This protein binds this small molecule.
Small molecule (SMILES): CC(=O)N[C@@H]1[C@@H](O)[C@H](O)[C@@H](CO)O[C@H]1O

Sequence of chain 1.C:
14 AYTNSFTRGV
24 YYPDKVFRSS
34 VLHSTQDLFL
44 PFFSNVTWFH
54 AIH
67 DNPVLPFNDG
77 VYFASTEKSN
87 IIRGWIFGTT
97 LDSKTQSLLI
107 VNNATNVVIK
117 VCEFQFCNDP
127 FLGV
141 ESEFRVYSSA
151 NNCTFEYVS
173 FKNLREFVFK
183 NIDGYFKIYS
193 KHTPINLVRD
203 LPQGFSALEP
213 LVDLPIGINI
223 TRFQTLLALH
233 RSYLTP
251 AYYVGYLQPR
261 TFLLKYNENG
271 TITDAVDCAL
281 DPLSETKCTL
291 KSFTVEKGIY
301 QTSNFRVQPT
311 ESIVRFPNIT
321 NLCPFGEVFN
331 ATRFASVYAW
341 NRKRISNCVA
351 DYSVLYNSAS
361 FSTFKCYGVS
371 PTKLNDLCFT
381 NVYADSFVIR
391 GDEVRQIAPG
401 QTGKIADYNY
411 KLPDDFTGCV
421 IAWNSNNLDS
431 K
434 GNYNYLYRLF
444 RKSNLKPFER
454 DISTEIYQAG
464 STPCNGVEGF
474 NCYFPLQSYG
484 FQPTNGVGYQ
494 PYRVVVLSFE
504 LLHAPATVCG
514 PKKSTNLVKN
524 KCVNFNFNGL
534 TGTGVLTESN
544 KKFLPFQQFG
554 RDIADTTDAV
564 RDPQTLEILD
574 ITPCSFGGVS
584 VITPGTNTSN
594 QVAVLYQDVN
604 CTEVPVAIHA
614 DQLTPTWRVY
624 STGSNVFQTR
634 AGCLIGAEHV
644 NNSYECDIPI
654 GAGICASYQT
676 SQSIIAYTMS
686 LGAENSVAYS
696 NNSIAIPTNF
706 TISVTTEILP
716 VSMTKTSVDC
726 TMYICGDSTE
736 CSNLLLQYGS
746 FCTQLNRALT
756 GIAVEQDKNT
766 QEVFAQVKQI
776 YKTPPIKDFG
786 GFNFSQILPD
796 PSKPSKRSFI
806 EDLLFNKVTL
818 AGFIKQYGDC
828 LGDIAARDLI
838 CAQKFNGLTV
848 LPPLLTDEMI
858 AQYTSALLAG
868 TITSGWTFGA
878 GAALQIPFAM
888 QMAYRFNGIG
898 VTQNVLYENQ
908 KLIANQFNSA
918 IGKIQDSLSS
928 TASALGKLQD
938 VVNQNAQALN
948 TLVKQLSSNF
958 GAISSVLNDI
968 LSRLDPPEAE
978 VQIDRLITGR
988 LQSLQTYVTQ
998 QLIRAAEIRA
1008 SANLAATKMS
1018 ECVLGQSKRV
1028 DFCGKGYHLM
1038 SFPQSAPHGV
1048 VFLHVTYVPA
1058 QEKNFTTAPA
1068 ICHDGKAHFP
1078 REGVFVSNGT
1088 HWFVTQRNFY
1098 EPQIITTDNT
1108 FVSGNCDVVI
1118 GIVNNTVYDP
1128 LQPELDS

Binding-site contacts:
Ligand atom C7 contacts residue GLU1059 of chain 1.C at 4.5 Å.
Ligand atom C8 contacts residue LYS1060 of chain 1.C at 4.3 Å.
Ligand atom O5 contacts residue ASN1061 of chain 1.C at 2.4 Å (h-bond).
Ligand atom C4 contacts residue ASN1061 of chain 1.C at 4.2 Å.
Ligand atom C1 contacts residue ASN1061 of chain 1.C at 1.4 Å.
Ligand atom C7 contacts residue ASN1061 of chain 1.C at 3.7 Å.
Ligand atom C5 contacts residue ASN1061 of chain 1.C at 3.7 Å.
Ligand atom C8 contacts residue ASN1061 of chain 1.C at 4.0 Å.
Ligand atom C3 contacts residue ASN1061 of chain 1.C at 3.8 Å.
Ligand atom C8 contacts residue GLU1059 of chain 1.C at 3.4 Å.
Ligand atom C2 contacts residue ASN1061 of chain 1.C at 2.5 Å.
Ligand atom C5 contacts residue ALA693 of chain 1.C at 4.0 Å (hydrophobic).
Ligand atom N2 contacts residue ASN1061 of chain 1.C at 3.0 Å (h-bond).
Ligand atom O7 contacts residue ASN1061 of chain 1.C at 3.9 Å.